Sequence of chain 1.C:
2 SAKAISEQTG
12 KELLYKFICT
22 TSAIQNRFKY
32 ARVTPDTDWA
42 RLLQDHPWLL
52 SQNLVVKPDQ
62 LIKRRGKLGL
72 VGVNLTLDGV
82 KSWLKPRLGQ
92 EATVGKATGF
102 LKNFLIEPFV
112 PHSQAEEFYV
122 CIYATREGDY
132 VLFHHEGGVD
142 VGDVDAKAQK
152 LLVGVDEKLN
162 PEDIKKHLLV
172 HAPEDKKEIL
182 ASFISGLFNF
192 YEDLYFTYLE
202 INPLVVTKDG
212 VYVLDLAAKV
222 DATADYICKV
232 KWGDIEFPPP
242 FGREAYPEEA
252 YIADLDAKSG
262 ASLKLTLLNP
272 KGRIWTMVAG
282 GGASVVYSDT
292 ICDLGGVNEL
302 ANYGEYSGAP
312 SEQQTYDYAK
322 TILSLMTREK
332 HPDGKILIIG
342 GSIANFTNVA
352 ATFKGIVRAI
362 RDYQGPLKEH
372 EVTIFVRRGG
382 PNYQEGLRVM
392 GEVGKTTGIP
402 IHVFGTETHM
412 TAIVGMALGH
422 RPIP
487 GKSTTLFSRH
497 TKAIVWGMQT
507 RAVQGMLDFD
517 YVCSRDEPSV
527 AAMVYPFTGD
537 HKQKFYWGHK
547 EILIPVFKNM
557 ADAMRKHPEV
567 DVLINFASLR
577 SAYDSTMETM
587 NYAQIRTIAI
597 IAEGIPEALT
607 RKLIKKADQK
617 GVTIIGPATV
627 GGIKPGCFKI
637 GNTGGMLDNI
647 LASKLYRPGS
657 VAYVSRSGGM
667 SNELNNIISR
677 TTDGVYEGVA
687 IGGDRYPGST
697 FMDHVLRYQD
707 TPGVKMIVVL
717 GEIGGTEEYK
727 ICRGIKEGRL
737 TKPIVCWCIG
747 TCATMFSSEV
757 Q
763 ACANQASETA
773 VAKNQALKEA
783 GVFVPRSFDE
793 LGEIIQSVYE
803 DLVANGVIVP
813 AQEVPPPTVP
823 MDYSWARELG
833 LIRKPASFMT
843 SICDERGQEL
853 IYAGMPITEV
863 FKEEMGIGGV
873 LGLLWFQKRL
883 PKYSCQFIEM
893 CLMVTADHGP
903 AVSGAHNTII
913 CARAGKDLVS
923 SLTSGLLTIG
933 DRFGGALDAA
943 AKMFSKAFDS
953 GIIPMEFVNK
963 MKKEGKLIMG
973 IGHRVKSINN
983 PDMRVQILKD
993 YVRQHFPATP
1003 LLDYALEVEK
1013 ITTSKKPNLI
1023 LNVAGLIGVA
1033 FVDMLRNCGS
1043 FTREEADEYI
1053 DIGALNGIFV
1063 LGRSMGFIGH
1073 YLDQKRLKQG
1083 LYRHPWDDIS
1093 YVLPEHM

Sequence of chain 1.A:
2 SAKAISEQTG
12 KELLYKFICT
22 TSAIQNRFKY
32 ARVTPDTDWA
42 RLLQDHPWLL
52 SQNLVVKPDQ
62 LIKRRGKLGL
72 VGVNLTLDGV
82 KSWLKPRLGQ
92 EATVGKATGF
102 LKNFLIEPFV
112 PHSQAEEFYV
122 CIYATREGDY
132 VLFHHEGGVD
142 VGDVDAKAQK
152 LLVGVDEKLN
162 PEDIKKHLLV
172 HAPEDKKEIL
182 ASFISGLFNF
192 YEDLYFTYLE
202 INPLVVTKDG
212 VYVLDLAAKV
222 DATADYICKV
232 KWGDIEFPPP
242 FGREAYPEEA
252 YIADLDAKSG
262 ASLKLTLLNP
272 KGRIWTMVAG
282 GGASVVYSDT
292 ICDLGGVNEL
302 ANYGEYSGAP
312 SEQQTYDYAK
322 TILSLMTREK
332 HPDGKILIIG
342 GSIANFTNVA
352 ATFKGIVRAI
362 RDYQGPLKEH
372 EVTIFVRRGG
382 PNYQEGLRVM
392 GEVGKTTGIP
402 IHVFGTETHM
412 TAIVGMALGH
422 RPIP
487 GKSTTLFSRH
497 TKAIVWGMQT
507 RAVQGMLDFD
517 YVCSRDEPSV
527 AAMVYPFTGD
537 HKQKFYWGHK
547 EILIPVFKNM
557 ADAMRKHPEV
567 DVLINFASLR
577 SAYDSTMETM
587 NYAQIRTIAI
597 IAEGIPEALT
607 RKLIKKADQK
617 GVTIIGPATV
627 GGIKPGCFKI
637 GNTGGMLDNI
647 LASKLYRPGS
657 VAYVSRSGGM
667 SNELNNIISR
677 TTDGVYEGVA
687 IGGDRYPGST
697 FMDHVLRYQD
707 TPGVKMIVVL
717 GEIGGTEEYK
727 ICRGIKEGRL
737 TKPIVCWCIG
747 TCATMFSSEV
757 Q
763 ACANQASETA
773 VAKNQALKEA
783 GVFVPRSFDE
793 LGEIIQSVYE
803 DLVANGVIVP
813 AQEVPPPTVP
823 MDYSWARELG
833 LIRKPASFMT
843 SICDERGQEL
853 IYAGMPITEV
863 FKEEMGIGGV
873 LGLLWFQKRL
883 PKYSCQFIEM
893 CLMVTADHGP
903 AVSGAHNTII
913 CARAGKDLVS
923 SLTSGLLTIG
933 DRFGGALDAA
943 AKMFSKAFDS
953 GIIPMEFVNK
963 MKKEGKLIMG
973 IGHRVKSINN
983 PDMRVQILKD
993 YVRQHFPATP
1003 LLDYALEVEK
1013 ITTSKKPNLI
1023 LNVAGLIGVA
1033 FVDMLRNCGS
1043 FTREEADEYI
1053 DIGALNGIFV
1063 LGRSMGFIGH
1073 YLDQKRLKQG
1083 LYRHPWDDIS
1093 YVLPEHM

Binding-site contacts:
Ligand atom O7 contacts residue LEU1021 of chain 1.C at 3.2 Å.
Ligand atom C11 contacts residue LEU1021 of chain 1.C at 3.6 Å (hydrophobic).
Ligand atom O19 contacts residue ASN346 of chain 1.A at 2.6 Å (h-bond).
Ligand atom N contacts residue LEU1021 of chain 1.C at 3.5 Å.
Ligand atom C12 contacts residue ILE970 of chain 1.C at 3.5 Å (hydrophobic).
Ligand atom O10 contacts residue SER577 of chain 1.A at 3.5 Å.
Ligand atom C25 contacts residue ARG379 of chain 1.A at 3.2 Å.
Ligand atom C26 contacts residue ASN346 of chain 1.A at 3.2 Å.
Ligand atom N3 contacts residue ILE970 of chain 1.C at 3.1 Å (h-bond).
Ligand atom N5 contacts residue ILE597 of chain 1.A at 3.4 Å.
Ligand atom O18 contacts residue THR348 of chain 1.A at 3.1 Å (h-bond).
Ligand atom O17 contacts residue ALA345 of chain 1.A at 3.4 Å.
Ligand atom O10 contacts residue SER574 of chain 1.A at 2.9 Å (h-bond).
Ligand atom N6 contacts residue PHE347 of chain 1.A at 3.2 Å.
Ligand atom O15 contacts residue GLY309 of chain 1.A at 3.4 Å (h-bond).
Ligand atom O18 contacts residue ALA345 of chain 1.A at 3.1 Å.
Ligand atom O12 contacts residue ARG576 of chain 1.A at 2.5 Å (salt-bridge).
Ligand atom C22 contacts residue PO41 of chain 1.J at 3.0 Å.
Ligand atom C10 contacts residue LEU969 of chain 1.C at 3.7 Å (hydrophobic).
Ligand atom O11 contacts residue LYS1017 of chain 1.C at 2.9 Å (salt-bridge).
Ligand atom O11 contacts residue LYS964 of chain 1.C at 3.0 Å (salt-bridge).
Ligand atom N4 contacts residue ILE973 of chain 1.C at 2.7 Å (h-bond).
Ligand atom N1 contacts residue LEU1021 of chain 1.C at 3.3 Å.
Ligand atom C10 contacts residue LEU1021 of chain 1.C at 3.6 Å (hydrophobic).
Ligand atom O18 contacts residue ASN346 of chain 1.A at 2.7 Å (h-bond).
Ligand atom O8 contacts residue PHE533 of chain 1.A at 3.4 Å.
Ligand atom O12 contacts residue SER574 of chain 1.A at 2.9 Å (h-bond).
Ligand atom O16 contacts residue THR348 of chain 1.A at 2.8 Å (h-bond).
Ligand atom C4 contacts residue LYS1018 of chain 1.C at 3.6 Å.
Ligand atom O20 contacts residue THR348 of chain 1.A at 2.5 Å (h-bond).
Ligand atom C25 contacts residue ALA345 of chain 1.A at 3.6 Å (hydrophobic).
Ligand atom C23 contacts residue THR348 of chain 1.A at 3.6 Å.
Ligand atom O11 contacts residue ARG576 of chain 1.A at 3.5 Å.
Ligand atom N4 contacts residue COA1 of chain 1.P at 2.9 Å (h-bond).
Ligand atom O14 contacts residue ILE597 of chain 1.A at 3.5 Å.
Ligand atom O17 contacts residue ARG379 of chain 1.A at 2.6 Å (salt-bridge).
Ligand atom O18 contacts residue PHE347 of chain 1.A at 3.1 Å (h-bond).
Ligand atom P2 contacts residue SER574 of chain 1.A at 3.5 Å.
Ligand atom O16 contacts residue ARG379 of chain 1.A at 2.9 Å (salt-bridge).
Ligand atom C2 contacts residue GLN505 of chain 1.A at 3.5 Å.

This small molecule binds to this protein.
Small molecule (SMILES): CC(C)(COP(=O)(O)OP(=O)(O)OC[C@H]1O[C@@H](n2cnc3c(N)ncnc32)[C@H](O)[C@@H]1OP(=O)(O)O)[C@@H](O)C(=O)NCCC(=O)NCCSC(=O)C[C@@](O)(CC(=O)O)C(=O)O